A protein and the small-molecule ligand that binds it are described below.
Small molecule (SMILES): CCCCCCCCCCCC(=O)OC[C@@H](COP(=O)(O)OCC[N+](C)(C)C)OC(=O)CCCCCCCCC

Sequence of chain 1.C:
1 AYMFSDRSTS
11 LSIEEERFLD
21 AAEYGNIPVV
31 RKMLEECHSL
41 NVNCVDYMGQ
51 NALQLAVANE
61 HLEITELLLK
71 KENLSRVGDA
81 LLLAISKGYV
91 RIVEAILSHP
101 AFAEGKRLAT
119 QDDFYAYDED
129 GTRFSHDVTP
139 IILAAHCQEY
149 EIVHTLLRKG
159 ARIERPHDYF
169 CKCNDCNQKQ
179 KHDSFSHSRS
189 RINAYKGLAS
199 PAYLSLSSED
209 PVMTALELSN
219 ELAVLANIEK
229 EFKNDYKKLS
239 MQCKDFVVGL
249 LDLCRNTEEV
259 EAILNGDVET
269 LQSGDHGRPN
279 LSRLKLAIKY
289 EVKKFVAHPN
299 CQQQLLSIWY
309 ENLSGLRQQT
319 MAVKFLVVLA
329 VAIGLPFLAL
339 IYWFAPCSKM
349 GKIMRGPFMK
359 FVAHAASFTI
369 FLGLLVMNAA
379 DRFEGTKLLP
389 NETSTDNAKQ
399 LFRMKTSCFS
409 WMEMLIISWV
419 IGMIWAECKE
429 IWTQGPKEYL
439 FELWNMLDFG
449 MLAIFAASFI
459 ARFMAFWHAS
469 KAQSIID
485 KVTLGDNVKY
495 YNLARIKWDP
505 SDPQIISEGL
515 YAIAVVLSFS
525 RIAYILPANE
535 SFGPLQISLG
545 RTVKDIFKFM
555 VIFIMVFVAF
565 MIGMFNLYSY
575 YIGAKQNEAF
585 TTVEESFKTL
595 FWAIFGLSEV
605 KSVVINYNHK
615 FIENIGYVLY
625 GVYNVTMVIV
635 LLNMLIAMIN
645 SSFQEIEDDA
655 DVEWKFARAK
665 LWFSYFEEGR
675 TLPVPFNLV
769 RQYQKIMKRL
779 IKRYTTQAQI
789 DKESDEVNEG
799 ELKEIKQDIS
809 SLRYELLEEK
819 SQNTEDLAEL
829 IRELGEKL

Binding-site contacts:
Ligand atom C1 contacts residue TRP442 of chain 1.A at 3.7 Å (hydrophobic).
Ligand atom O4 contacts residue GLN540 of chain 1.A at 4.0 Å.
Ligand atom C15 contacts residue ILE633 of chain 1.C at 3.8 Å (hydrophobic).
Ligand atom C36 contacts residue PHE523 of chain 1.A at 4.0 Å (hydrophobic).
Ligand atom C32 contacts residue LEU543 of chain 1.A at 3.8 Å (hydrophobic).
Ligand atom C3 contacts residue LEU543 of chain 1.A at 3.8 Å (hydrophobic).
Ligand atom C11 contacts residue VAL547 of chain 1.A at 3.8 Å (hydrophobic).
Ligand atom C40 contacts residue VAL520 of chain 1.A at 4.1 Å (hydrophobic).
Ligand atom O11 contacts residue VAL547 of chain 1.A at 3.4 Å.
Ligand atom C16 contacts residue THR630 of chain 1.C at 4.1 Å.
Ligand atom C6 contacts residue ALA527 of chain 1.A at 3.7 Å (hydrophobic).
Ligand atom C37 contacts residue PHE523 of chain 1.A at 3.8 Å (hydrophobic).
Ligand atom N1 contacts residue ALA527 of chain 1.A at 4.1 Å.
Ligand atom C21 contacts residue R0D1 of chain 1.M at 4.2 Å.
Ligand atom C8 contacts residue GLU440 of chain 1.A at 3.4 Å.
Ligand atom C39 contacts residue ALA563 of chain 1.C at 4.2 Å (hydrophobic).
Ligand atom C3 contacts residue GLY544 of chain 1.A at 4.0 Å.
Ligand atom O31 contacts residue ALA527 of chain 1.A at 3.8 Å.
Ligand atom C7 contacts residue ALA527 of chain 1.A at 3.4 Å (hydrophobic).
Ligand atom C35 contacts residue MET559 of chain 1.C at 3.8 Å (hydrophobic).
Ligand atom C20 contacts residue R0D1 of chain 1.M at 4.0 Å.
Ligand atom O3P contacts residue GLY544 of chain 1.A at 3.4 Å.
Ligand atom O1 contacts residue GLY544 of chain 1.A at 4.0 Å.
Ligand atom O2 contacts residue TRP442 of chain 1.A at 3.8 Å.
Ligand atom O3P contacts residue GLN540 of chain 1.A at 4.0 Å.
Ligand atom C7 contacts residue GLN540 of chain 1.A at 3.5 Å.
Ligand atom C5 contacts residue TRP442 of chain 1.A at 4.1 Å (hydrophobic).
Ligand atom C5 contacts residue GLN540 of chain 1.A at 3.9 Å.
Ligand atom C19 contacts residue VAL629 of chain 1.C at 4.2 Å (hydrophobic).
Ligand atom C2 contacts residue LEU543 of chain 1.A at 3.8 Å (hydrophobic).
Ligand atom C31 contacts residue LEU543 of chain 1.A at 4.0 Å (hydrophobic).
Ligand atom O11 contacts residue LEU543 of chain 1.A at 4.1 Å.
Ligand atom C6 contacts residue TYR528 of chain 1.A at 3.6 Å (hydrophobic).
Ligand atom C4 contacts residue GLN540 of chain 1.A at 3.9 Å.
Ligand atom O3 contacts residue VAL547 of chain 1.A at 4.2 Å.
Ligand atom C22 contacts residue R0D1 of chain 1.M at 3.7 Å.
Ligand atom O31 contacts residue GLN540 of chain 1.A at 3.3 Å.
Ligand atom O5 contacts residue TRP442 of chain 1.A at 4.0 Å.
Ligand atom P contacts residue GLY544 of chain 1.A at 4.0 Å.
Ligand atom C17 contacts residue VAL629 of chain 1.C at 3.8 Å (hydrophobic).

Sequence of chain 1.A:
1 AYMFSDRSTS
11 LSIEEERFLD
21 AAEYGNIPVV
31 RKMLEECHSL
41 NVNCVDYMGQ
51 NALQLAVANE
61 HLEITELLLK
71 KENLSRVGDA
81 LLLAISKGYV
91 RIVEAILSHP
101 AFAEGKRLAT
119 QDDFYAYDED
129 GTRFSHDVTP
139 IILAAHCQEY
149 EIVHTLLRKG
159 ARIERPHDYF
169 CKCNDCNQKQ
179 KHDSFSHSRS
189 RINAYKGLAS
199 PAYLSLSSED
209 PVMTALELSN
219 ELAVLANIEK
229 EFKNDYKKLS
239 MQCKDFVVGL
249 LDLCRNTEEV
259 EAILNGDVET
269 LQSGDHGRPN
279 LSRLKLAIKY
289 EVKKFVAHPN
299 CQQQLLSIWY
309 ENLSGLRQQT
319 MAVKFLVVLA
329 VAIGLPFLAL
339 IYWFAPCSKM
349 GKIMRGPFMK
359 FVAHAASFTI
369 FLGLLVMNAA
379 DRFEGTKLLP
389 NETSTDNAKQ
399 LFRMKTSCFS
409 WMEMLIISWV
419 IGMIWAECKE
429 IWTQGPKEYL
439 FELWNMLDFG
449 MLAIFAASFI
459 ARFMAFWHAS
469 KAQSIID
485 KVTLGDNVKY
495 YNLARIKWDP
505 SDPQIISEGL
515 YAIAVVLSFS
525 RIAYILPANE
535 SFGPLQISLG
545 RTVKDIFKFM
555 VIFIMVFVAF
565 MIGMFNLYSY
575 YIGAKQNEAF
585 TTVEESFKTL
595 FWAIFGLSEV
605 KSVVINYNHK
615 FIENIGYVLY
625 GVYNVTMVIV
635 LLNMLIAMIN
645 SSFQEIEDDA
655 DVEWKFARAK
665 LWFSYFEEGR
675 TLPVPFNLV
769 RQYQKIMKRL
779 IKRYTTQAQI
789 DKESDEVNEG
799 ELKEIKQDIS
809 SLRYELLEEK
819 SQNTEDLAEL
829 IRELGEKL